Sequence of chain 2.A:
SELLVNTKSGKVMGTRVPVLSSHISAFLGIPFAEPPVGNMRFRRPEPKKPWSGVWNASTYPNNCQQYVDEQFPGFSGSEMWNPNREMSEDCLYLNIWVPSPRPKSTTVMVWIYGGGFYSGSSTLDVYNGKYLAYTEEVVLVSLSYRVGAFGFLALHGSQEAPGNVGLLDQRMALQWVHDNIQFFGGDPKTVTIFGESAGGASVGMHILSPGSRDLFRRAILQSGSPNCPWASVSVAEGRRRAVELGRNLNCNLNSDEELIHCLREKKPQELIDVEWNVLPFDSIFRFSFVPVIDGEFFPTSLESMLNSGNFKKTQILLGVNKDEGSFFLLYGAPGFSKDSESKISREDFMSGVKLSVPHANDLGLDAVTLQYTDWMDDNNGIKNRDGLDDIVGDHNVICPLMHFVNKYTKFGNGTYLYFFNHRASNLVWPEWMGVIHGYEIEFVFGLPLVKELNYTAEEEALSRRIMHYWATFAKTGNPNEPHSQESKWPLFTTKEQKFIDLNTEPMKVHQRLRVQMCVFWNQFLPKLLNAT

This small molecule binds to this protein.
Small molecule (SMILES): CC(=O)N[C@@H]1[C@@H](O)[C@H](O)[C@@H](CO)O[C@H]1O

Binding-site contacts:
Ligand atom C2 contacts residue ASN59 of chain 2.A at 2.5 Å.
Ligand atom C5 contacts residue ASN59 of chain 2.A at 3.8 Å.
Ligand atom C3 contacts residue ASN59 of chain 2.A at 3.8 Å.
Ligand atom C8 contacts residue ASN59 of chain 2.A at 4.1 Å.
Ligand atom O5 contacts residue SER61 of chain 2.A at 3.1 Å (h-bond).
Ligand atom C1 contacts residue ASN59 of chain 2.A at 1.4 Å.
Ligand atom C5 contacts residue THR62 of chain 2.A at 4.3 Å.
Ligand atom C1 contacts residue SER61 of chain 2.A at 3.2 Å.
Ligand atom O5 contacts residue ASN59 of chain 2.A at 2.4 Å (h-bond).
Ligand atom O7 contacts residue ASN59 of chain 2.A at 4.4 Å.
Ligand atom C7 contacts residue ASN59 of chain 2.A at 3.6 Å.
Ligand atom C4 contacts residue ASN59 of chain 2.A at 4.3 Å.
Ligand atom N2 contacts residue ASN59 of chain 2.A at 2.9 Å (h-bond).
Ligand atom C6 contacts residue SER61 of chain 2.A at 4.4 Å.
Ligand atom C6 contacts residue THR62 of chain 2.A at 3.9 Å.
Ligand atom C8 contacts residue MET16 of chain 2.A at 4.2 Å (hydrophobic).
Ligand atom O5 contacts residue THR62 of chain 2.A at 4.4 Å.
Ligand atom C5 contacts residue SER61 of chain 2.A at 3.6 Å.